Binding-site contacts:
Ligand atom C5 contacts residue GLU154 of chain 1.B at 4.0 Å.
Ligand atom O1 contacts residue LYS16 of chain 1.B at 3.3 Å (salt-bridge).
Ligand atom O1 contacts residue ASN13 of chain 1.B at 3.3 Å (h-bond).
Ligand atom C2 contacts residue GLU112 of chain 1.B at 3.9 Å.
Ligand atom C6 contacts residue TRP341 of chain 1.B at 3.6 Å (hydrophobic).
Ligand atom C2 contacts residue ASP66 of chain 1.B at 3.4 Å.
Ligand atom O5 contacts residue TRP341 of chain 1.B at 3.9 Å.
Ligand atom O5 contacts residue ASP15 of chain 1.B at 4.0 Å.
Ligand atom C6 contacts residue PRO155 of chain 1.B at 3.7 Å (hydrophobic).
Ligand atom O6 contacts residue PHE157 of chain 1.B at 3.9 Å.
Ligand atom O2 contacts residue ALA64 of chain 1.B at 3.6 Å.
Ligand atom C3 contacts residue ARG67 of chain 1.B at 3.8 Å.
Ligand atom C6 contacts residue TYR156 of chain 1.B at 3.7 Å (hydrophobic).
Ligand atom C3 contacts residue ASP66 of chain 1.B at 3.8 Å.
Ligand atom O2 contacts residue LYS16 of chain 1.B at 3.0 Å (salt-bridge).
Ligand atom O1 contacts residue ASP15 of chain 1.B at 3.4 Å (salt-bridge).
Ligand atom C6 contacts residue PHE157 of chain 1.B at 3.8 Å (hydrophobic).
Ligand atom O3 contacts residue ASP66 of chain 1.B at 2.9 Å (salt-bridge).
Ligand atom O4 contacts residue TRP341 of chain 1.B at 3.8 Å.
Ligand atom O3 contacts residue TRP63 of chain 1.B at 3.3 Å (h-bond).
Ligand atom O6 contacts residue GLU154 of chain 1.B at 2.7 Å (salt-bridge).
Ligand atom C1 contacts residue LYS16 of chain 1.B at 3.4 Å.
Ligand atom C6 contacts residue ARG345 of chain 1.B at 4.0 Å.
Ligand atom C1 contacts residue TYR156 of chain 1.B at 3.7 Å (hydrophobic).
Ligand atom O6 contacts residue PRO155 of chain 1.B at 3.4 Å.
Ligand atom O2 contacts residue ASP66 of chain 1.B at 2.9 Å (salt-bridge).
Ligand atom O3 contacts residue ARG67 of chain 1.B at 2.6 Å (salt-bridge).
Ligand atom C4 contacts residue TYR156 of chain 1.B at 3.8 Å (hydrophobic).
Ligand atom C6 contacts residue GLU154 of chain 1.B at 3.5 Å.
Ligand atom O4 contacts residue ARG67 of chain 1.B at 3.2 Å (salt-bridge).
Ligand atom O2 contacts residue TRP63 of chain 1.B at 3.1 Å (h-bond).
Ligand atom C3 contacts residue TRP63 of chain 1.B at 3.8 Å (hydrophobic).
Ligand atom O3 contacts residue TRP341 of chain 1.B at 3.9 Å.
Ligand atom C2 contacts residue LYS16 of chain 1.B at 3.7 Å.
Ligand atom O5 contacts residue TYR156 of chain 1.B at 3.1 Å.
Ligand atom O3 contacts residue ALA64 of chain 1.B at 3.5 Å.
Ligand atom O6 contacts residue TYR156 of chain 1.B at 3.1 Å (h-bond).
Ligand atom O2 contacts residue GLU112 of chain 1.B at 2.9 Å (salt-bridge).
Ligand atom C4 contacts residue TRP341 of chain 1.B at 3.6 Å (hydrophobic).
Ligand atom C1 contacts residue ASP15 of chain 1.B at 3.6 Å.

A small-molecule ligand and the protein it binds are described below.
Small molecule (SMILES): OC[C@H]1O[C@H](O[C@H]2[C@H](O)[C@@H](O)[C@@H](O)O[C@@H]2CO)[C@H](O)[C@@H](O)[C@@H]1O

Sequence of chain 1.B:
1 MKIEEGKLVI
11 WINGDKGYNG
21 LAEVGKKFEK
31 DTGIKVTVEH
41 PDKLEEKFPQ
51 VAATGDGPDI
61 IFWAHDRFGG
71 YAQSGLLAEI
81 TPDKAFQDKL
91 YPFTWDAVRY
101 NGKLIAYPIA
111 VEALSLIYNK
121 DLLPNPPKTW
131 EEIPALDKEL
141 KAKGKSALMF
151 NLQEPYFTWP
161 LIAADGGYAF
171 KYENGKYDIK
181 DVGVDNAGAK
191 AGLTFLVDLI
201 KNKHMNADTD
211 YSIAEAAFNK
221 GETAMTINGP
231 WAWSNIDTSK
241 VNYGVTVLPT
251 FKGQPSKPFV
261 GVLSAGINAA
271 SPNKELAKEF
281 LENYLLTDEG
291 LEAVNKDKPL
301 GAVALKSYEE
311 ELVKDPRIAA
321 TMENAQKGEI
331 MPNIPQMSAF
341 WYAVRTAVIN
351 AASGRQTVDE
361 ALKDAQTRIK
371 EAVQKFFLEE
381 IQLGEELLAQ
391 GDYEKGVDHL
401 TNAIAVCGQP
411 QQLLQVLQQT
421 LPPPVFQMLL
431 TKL